Sequence of chain 2.D:
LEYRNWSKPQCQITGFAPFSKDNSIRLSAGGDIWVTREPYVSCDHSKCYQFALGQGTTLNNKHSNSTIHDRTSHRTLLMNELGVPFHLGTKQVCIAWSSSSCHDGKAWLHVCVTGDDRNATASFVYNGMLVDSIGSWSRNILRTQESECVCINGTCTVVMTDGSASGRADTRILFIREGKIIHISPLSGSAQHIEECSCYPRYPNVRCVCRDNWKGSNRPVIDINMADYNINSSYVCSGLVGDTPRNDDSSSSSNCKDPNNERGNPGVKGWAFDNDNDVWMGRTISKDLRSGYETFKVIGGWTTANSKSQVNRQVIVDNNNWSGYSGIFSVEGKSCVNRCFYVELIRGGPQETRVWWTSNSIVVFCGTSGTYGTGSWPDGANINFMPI

The small molecule below binds the protein below.
Small molecule (SMILES): CC(=O)N[C@H]1[C@H](O[C@H]2[C@H](O)[C@@H](NC(C)=O)CO[C@@H]2CO)O[C@H](CO)[C@@H](O[C@@H]2O[C@H](CO[C@H]3O[C@H](CO)[C@@H](O)[C@H](O)[C@@H]3O)[C@@H](O)[C@H](O[C@H]3O[C@H](CO)[C@@H](O)[C@H](O)[C@@H]3O[C@H]3O[C@H](CO)[C@@H](O)[C@H](O)[C@@H]3O)[C@@H]2O)[C@@H]1O

Binding-site contacts:
Ligand atom C7 contacts residue ASN128 of chain 2.A at 3.7 Å.
Ligand atom N2 contacts residue ASN128 of chain 2.A at 2.9 Å (h-bond).
Ligand atom O3 contacts residue ASP258 of chain 2.D at 3.9 Å.
Ligand atom C2 contacts residue ARG322 of chain 2.D at 3.7 Å.
Ligand atom C6 contacts residue GLY382 of chain 2.D at 3.4 Å.
Ligand atom C2 contacts residue ASN128 of chain 2.A at 2.5 Å.
Ligand atom N2 contacts residue ASN321 of chain 2.D at 3.9 Å.
Ligand atom C3 contacts residue ASN321 of chain 2.D at 3.6 Å.
Ligand atom O5 contacts residue ASN128 of chain 2.A at 2.4 Å (h-bond).
Ligand atom C8 contacts residue ASN321 of chain 2.D at 3.7 Å.
Ligand atom C3 contacts residue ASN128 of chain 2.A at 3.9 Å.
Ligand atom O2 contacts residue GLN319 of chain 2.D at 2.8 Å (h-bond).
Ligand atom C2 contacts residue GLN319 of chain 2.D at 3.6 Å.
Ligand atom O4 contacts residue ARG322 of chain 2.D at 3.3 Å (salt-bridge).
Ligand atom O6 contacts residue VAL320 of chain 2.D at 3.8 Å.
Ligand atom O5 contacts residue VAL320 of chain 2.D at 3.7 Å.
Ligand atom C8 contacts residue TYR381 of chain 2.D at 3.8 Å (hydrophobic).
Ligand atom O4 contacts residue ASN321 of chain 2.D at 3.6 Å.
Ligand atom O5 contacts residue GLY382 of chain 2.D at 3.5 Å.
Ligand atom O2 contacts residue ARG322 of chain 2.D at 3.3 Å.
Ligand atom O3 contacts residue ASN321 of chain 2.D at 2.9 Å (h-bond).
Ligand atom C1 contacts residue THR383 of chain 2.D at 3.9 Å.
Ligand atom O3 contacts residue GLN319 of chain 2.D at 3.5 Å (h-bond).
Ligand atom C4 contacts residue GLN319 of chain 2.D at 3.4 Å.
Ligand atom O6 contacts residue TYR381 of chain 2.D at 3.5 Å.
Ligand atom O3 contacts residue GLN319 of chain 2.D at 3.3 Å (h-bond).
Ligand atom O5 contacts residue THR383 of chain 2.D at 3.4 Å.
Ligand atom C1 contacts residue ASN128 of chain 2.A at 1.4 Å.
Ligand atom O6 contacts residue THR383 of chain 2.D at 3.6 Å.
Ligand atom C5 contacts residue ASN128 of chain 2.A at 3.7 Å.
Ligand atom O2 contacts residue VAL320 of chain 2.D at 3.4 Å.
Ligand atom C3 contacts residue GLN319 of chain 2.D at 3.4 Å.
Ligand atom C3 contacts residue ARG322 of chain 2.D at 3.9 Å.
Ligand atom O4 contacts residue ARG322 of chain 2.D at 3.3 Å (salt-bridge).
Ligand atom O6 contacts residue GLY382 of chain 2.D at 2.7 Å (h-bond).
Ligand atom O4 contacts residue GLN319 of chain 2.D at 3.9 Å.
Ligand atom C7 contacts residue ASN321 of chain 2.D at 3.9 Å.
Ligand atom O2 contacts residue ASN321 of chain 2.D at 3.8 Å.
Ligand atom C6 contacts residue TYR381 of chain 2.D at 3.5 Å (hydrophobic).
Ligand atom C6 contacts residue GLN319 of chain 2.D at 3.6 Å.

Sequence of chain 2.A:
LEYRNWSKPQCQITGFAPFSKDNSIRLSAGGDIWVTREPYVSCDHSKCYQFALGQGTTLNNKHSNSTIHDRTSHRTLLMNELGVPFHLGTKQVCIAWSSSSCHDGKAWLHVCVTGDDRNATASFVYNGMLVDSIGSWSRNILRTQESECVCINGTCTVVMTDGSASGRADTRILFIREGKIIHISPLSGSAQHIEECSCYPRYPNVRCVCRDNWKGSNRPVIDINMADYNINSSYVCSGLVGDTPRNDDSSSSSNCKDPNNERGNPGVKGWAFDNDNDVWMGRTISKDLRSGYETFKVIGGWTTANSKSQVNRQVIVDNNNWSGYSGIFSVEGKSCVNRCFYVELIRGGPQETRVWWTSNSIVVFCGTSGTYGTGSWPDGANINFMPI